A small-molecule ligand and the protein it binds are described below.
Small molecule (SMILES): O=c1c(-c2ccc(O)cc2)coc2cc(O)cc(O)c12

Binding-site contacts:
Ligand atom C2 contacts residue MET41 of chain 1.A at 3.5 Å (hydrophobic).
Ligand atom C11 contacts residue PHE102 of chain 1.A at 3.9 Å (hydrophobic).
Ligand atom O4 contacts residue MET86 of chain 1.A at 4.0 Å.
Ligand atom C1 contacts residue MET41 of chain 1.A at 3.7 Å (hydrophobic).
Ligand atom C3 contacts residue ILE119 of chain 1.A at 3.8 Å (hydrophobic).
Ligand atom C2 contacts residue HIS221 of chain 1.A at 3.6 Å.
Ligand atom C14 contacts residue GLU51 of chain 1.A at 3.2 Å.
Ligand atom O4 contacts residue ILE119 of chain 1.A at 4.1 Å.
Ligand atom C3 contacts residue HIS221 of chain 1.A at 3.6 Å.
Ligand atom C14 contacts residue PHE102 of chain 1.A at 4.0 Å (hydrophobic).
Ligand atom C12 contacts residue PHE102 of chain 1.A at 3.9 Å (hydrophobic).
Ligand atom O2 contacts residue MET41 of chain 1.A at 3.3 Å.
Ligand atom C2 contacts residue GLY218 of chain 1.A at 3.9 Å.
Ligand atom C14 contacts residue LEU85 of chain 1.A at 3.9 Å (hydrophobic).
Ligand atom C15 contacts residue LEU47 of chain 1.A at 3.8 Å (hydrophobic).
Ligand atom O6 contacts residue MET86 of chain 1.A at 3.7 Å.
Ligand atom C16 contacts residue LEU44 of chain 1.A at 3.6 Å (hydrophobic).
Ligand atom C3 contacts residue MET41 of chain 1.A at 4.1 Å (hydrophobic).
Ligand atom C7 contacts residue MET82 of chain 1.A at 4.0 Å (hydrophobic).
Ligand atom O14 contacts residue ARG92 of chain 1.A at 3.0 Å (salt-bridge).
Ligand atom C16 contacts residue ALA48 of chain 1.A at 4.0 Å (hydrophobic).
Ligand atom O2 contacts residue GLY218 of chain 1.A at 4.0 Å.
Ligand atom C13 contacts residue LEU85 of chain 1.A at 3.7 Å (hydrophobic).
Ligand atom C2 contacts residue LEU222 of chain 1.A at 3.9 Å (hydrophobic).
Ligand atom O9 contacts residue LEU44 of chain 1.A at 4.1 Å.
Ligand atom O14 contacts residue LEU85 of chain 1.A at 3.5 Å (h-bond).
Ligand atom C15 contacts residue GLU51 of chain 1.A at 3.1 Å.
Ligand atom C10 contacts residue MET82 of chain 1.A at 4.0 Å (hydrophobic).
Ligand atom C3 contacts residue GLY218 of chain 1.A at 3.9 Å.
Ligand atom O9 contacts residue THR45 of chain 1.A at 4.0 Å.
Ligand atom O4 contacts residue ILE122 of chain 1.A at 3.5 Å.
Ligand atom O14 contacts residue GLU51 of chain 1.A at 2.6 Å (salt-bridge).
Ligand atom C8 contacts residue LEU44 of chain 1.A at 3.7 Å (hydrophobic).
Ligand atom O2 contacts residue MET225 of chain 1.A at 4.0 Å.
Ligand atom C1 contacts residue LEU222 of chain 1.A at 3.9 Å (hydrophobic).
Ligand atom C15 contacts residue PHE102 of chain 1.A at 4.0 Å (hydrophobic).
Ligand atom O2 contacts residue HIS221 of chain 1.A at 2.7 Å (h-bond).
Ligand atom O6 contacts residue PHE102 of chain 1.A at 3.9 Å.
Ligand atom O2 contacts residue LEU222 of chain 1.A at 3.1 Å.
Ligand atom O9 contacts residue MET82 of chain 1.A at 4.0 Å.

Sequence of chain 1.A:
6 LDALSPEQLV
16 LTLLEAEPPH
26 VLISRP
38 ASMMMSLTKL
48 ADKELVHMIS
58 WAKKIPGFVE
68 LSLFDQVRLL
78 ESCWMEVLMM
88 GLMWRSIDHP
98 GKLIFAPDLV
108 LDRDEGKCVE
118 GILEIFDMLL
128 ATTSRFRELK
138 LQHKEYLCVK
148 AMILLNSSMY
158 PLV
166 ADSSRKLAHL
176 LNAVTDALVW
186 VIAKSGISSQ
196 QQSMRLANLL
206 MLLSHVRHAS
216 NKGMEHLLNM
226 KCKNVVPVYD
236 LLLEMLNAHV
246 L